Sequence of chain 2.A:
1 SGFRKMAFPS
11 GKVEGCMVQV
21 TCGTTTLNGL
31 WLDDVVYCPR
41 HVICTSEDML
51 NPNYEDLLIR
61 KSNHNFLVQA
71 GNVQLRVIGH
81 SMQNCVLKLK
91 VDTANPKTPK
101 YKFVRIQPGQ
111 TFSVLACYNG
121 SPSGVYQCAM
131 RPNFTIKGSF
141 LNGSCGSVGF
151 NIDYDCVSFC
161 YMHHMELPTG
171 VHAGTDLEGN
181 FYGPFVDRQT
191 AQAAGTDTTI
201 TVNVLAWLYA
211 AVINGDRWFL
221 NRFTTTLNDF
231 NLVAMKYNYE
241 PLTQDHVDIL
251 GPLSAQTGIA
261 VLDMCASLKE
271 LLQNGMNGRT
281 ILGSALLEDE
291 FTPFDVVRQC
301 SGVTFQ

The protein below binds the small molecule below.
Small molecule (SMILES): CC(C)[C@H](C(=O)Nc1ccc(C(=O)NO)cc1)c1ccccc1

Binding-site contacts:
Ligand atom C21 contacts residue GLN273 of chain 2.A at 3.5 Å.
Ligand atom C17 contacts residue MET276 of chain 2.A at 3.8 Å (hydrophobic).
Ligand atom C16 contacts residue LEU286 of chain 2.A at 4.2 Å (hydrophobic).
Ligand atom C06 contacts residue GLY275 of chain 2.A at 3.6 Å.
Ligand atom C18 contacts residue LEU287 of chain 2.A at 4.0 Å (hydrophobic).
Ligand atom C08 contacts residue LEU272 of chain 2.A at 4.0 Å (hydrophobic).
Ligand atom C12 contacts residue TYR237 of chain 2.A at 3.9 Å (hydrophobic).
Ligand atom C13 contacts residue GLY275 of chain 2.A at 4.3 Å.
Ligand atom C05 contacts residue GLY275 of chain 2.A at 3.9 Å.
Ligand atom C05 contacts residue ASN274 of chain 2.A at 3.9 Å.
Ligand atom C20 contacts residue ASN274 of chain 2.A at 3.8 Å.
Ligand atom C06 contacts residue LEU272 of chain 2.A at 4.3 Å (hydrophobic).
Ligand atom O19 contacts residue GLY275 of chain 2.A at 4.1 Å.
Ligand atom C08 contacts residue GLY275 of chain 2.A at 3.9 Å.
Ligand atom C20 contacts residue LEU272 of chain 2.A at 4.0 Å (hydrophobic).
Ligand atom N07 contacts residue GLY275 of chain 2.A at 3.5 Å (h-bond).
Ligand atom N07 contacts residue ASN274 of chain 2.A at 4.1 Å.
Ligand atom C18 contacts residue LEU271 of chain 2.A at 3.0 Å (hydrophobic).
Ligand atom C16 contacts residue LEU287 of chain 2.A at 3.5 Å (hydrophobic).
Ligand atom C11 contacts residue LEU272 of chain 2.A at 4.2 Å (hydrophobic).
Ligand atom C06 contacts residue ASN274 of chain 2.A at 3.8 Å.
Ligand atom C17 contacts residue LEU271 of chain 2.A at 3.7 Å (hydrophobic).
Ligand atom C16 contacts residue MET276 of chain 2.A at 3.5 Å (hydrophobic).
Ligand atom C15 contacts residue LEU287 of chain 2.A at 4.3 Å (hydrophobic).
Ligand atom C21 contacts residue ASN274 of chain 2.A at 4.2 Å.
Ligand atom N07 contacts residue LEU272 of chain 2.A at 3.2 Å (h-bond).
Ligand atom C18 contacts residue GLY275 of chain 2.A at 3.8 Å.
Ligand atom C20 contacts residue GLY275 of chain 2.A at 3.9 Å.
Ligand atom C13 contacts residue LEU271 of chain 2.A at 4.1 Å (hydrophobic).
Ligand atom C17 contacts residue LEU287 of chain 2.A at 3.5 Å (hydrophobic).
Ligand atom C20 contacts residue GLN273 of chain 2.A at 3.3 Å.
Ligand atom C15 contacts residue ALA285 of chain 2.A at 3.8 Å (hydrophobic).
Ligand atom N07 contacts residue LEU271 of chain 2.A at 4.3 Å.
Ligand atom C17 contacts residue GLY275 of chain 2.A at 4.3 Å.
Ligand atom C16 contacts residue ALA285 of chain 2.A at 3.8 Å (hydrophobic).
Ligand atom C03 contacts residue ASN274 of chain 2.A at 4.1 Å.
Ligand atom C15 contacts residue LEU286 of chain 2.A at 4.1 Å (hydrophobic).
Ligand atom C04 contacts residue ASN274 of chain 2.A at 4.0 Å.
Ligand atom C09 contacts residue LEU272 of chain 2.A at 3.8 Å (hydrophobic).
Ligand atom C18 contacts residue LEU272 of chain 2.A at 4.2 Å (hydrophobic).